The protein below binds the small molecule below.
Small molecule (SMILES): CC(=O)N[C@H]1[C@H](O[C@H]2[C@H](O)[C@@H](NC(C)=O)CO[C@@H]2CO)O[C@H](CO)[C@@H](O)[C@@H]1O

Sequence of chain 1.D:
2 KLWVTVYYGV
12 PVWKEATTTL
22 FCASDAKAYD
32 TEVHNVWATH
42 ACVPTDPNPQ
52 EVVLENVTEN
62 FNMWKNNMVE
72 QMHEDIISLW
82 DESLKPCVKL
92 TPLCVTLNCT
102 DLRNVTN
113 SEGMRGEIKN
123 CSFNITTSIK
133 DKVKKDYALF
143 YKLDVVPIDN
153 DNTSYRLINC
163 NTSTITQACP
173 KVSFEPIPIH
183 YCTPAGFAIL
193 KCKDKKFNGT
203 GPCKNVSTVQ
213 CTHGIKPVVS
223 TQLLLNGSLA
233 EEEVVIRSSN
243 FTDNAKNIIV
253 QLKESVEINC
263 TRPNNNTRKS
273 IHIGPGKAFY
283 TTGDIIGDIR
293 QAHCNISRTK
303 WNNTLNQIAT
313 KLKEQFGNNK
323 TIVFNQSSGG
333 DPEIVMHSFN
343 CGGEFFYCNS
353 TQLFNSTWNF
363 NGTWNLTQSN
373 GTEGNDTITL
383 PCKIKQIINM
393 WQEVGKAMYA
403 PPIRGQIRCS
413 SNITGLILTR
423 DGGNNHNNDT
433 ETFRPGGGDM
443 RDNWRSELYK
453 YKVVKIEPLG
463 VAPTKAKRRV

Binding-site contacts:
Ligand atom C4 contacts residue ASN126 of chain 1.D at 4.2 Å.
Ligand atom C7 contacts residue ASN126 of chain 1.D at 3.9 Å.
Ligand atom C8 contacts residue ASN126 of chain 1.D at 4.1 Å.
Ligand atom C6 contacts residue NAG1 of chain 1.JA at 3.6 Å.
Ligand atom C8 contacts residue PHE125 of chain 1.D at 4.2 Å (hydrophobic).
Ligand atom O5 contacts residue NAG1 of chain 1.JA at 3.5 Å (h-bond).
Ligand atom C5 contacts residue ASN126 of chain 1.D at 3.6 Å.
Ligand atom O5 contacts residue ASN126 of chain 1.D at 2.4 Å (h-bond).
Ligand atom N2 contacts residue SER124 of chain 1.D at 4.4 Å.
Ligand atom C7 contacts residue SER124 of chain 1.D at 3.4 Å.
Ligand atom O3 contacts residue ASN99 of chain 1.D at 4.2 Å.
Ligand atom C7 contacts residue ASN99 of chain 1.D at 3.9 Å.
Ligand atom O6 contacts residue NAG1 of chain 1.JA at 2.9 Å (h-bond).
Ligand atom O7 contacts residue LYS137 of chain 1.D at 4.2 Å.
Ligand atom C3 contacts residue ASN126 of chain 1.D at 3.8 Å.
Ligand atom O3 contacts residue NAG1 of chain 1.JA at 3.0 Å (h-bond).
Ligand atom N2 contacts residue LYS137 of chain 1.D at 3.6 Å.
Ligand atom C8 contacts residue ASN99 of chain 1.D at 3.8 Å.
Ligand atom C8 contacts residue THR97 of chain 1.D at 4.3 Å.
Ligand atom O7 contacts residue SER124 of chain 1.D at 3.0 Å (h-bond).
Ligand atom C2 contacts residue ASN126 of chain 1.D at 2.4 Å.
Ligand atom C1 contacts residue LYS137 of chain 1.D at 4.5 Å.
Ligand atom N2 contacts residue PHE125 of chain 1.D at 4.4 Å.
Ligand atom C8 contacts residue NAG1 of chain 1.JA at 4.4 Å.
Ligand atom C7 contacts residue LYS137 of chain 1.D at 4.3 Å.
Ligand atom C5 contacts residue NAG1 of chain 1.JA at 4.3 Å.
Ligand atom C7 contacts residue PHE125 of chain 1.D at 4.3 Å (hydrophobic).
Ligand atom C1 contacts residue ASN126 of chain 1.D at 1.4 Å.
Ligand atom C8 contacts residue SER124 of chain 1.D at 3.5 Å.
Ligand atom O7 contacts residue ASN99 of chain 1.D at 3.2 Å.
Ligand atom C3 contacts residue NAG1 of chain 1.JA at 4.5 Å.
Ligand atom N2 contacts residue ASN126 of chain 1.D at 2.8 Å (h-bond).